A small-molecule ligand and the protein it binds are described below.
Small molecule (SMILES): CC(=O)N[C@@H]1[C@@H](O)[C@H](O)[C@@H](CO)O[C@H]1O

Sequence of chain 1.A:
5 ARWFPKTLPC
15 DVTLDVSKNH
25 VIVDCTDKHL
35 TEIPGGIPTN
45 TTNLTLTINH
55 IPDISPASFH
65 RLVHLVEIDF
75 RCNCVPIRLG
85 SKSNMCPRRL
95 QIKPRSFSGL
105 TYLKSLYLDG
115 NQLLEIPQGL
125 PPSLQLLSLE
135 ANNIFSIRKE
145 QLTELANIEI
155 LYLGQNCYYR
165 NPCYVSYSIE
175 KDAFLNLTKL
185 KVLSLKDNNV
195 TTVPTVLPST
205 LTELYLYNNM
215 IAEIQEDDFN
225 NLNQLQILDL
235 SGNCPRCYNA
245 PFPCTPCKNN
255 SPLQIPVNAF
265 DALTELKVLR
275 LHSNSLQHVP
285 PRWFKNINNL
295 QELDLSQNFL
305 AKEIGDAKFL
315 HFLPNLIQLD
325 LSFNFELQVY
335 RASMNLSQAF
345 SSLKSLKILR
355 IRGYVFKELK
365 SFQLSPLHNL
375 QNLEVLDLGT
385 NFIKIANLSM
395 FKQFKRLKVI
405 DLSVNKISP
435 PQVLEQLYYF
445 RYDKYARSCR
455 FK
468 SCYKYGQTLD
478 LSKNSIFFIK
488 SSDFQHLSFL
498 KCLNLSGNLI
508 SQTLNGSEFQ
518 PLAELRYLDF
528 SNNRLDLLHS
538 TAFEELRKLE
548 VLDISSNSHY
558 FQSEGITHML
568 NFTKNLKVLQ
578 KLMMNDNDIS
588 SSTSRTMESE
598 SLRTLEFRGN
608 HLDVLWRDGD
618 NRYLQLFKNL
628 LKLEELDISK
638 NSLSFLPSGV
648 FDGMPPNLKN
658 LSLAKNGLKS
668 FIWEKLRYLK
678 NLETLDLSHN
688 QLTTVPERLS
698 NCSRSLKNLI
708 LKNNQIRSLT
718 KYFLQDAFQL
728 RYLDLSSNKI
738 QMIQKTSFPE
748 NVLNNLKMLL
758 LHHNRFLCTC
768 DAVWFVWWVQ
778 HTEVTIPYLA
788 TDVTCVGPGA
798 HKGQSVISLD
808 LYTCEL

Binding-site contacts:
Ligand atom O6 contacts residue SER591 of chain 1.A at 4.3 Å.
Ligand atom C1 contacts residue MET566 of chain 1.A at 3.1 Å (hydrophobic).
Ligand atom C1 contacts residue SER591 of chain 1.A at 4.3 Å.
Ligand atom C3 contacts residue ASN568 of chain 1.A at 3.8 Å.
Ligand atom C7 contacts residue SER537 of chain 1.A at 4.0 Å.
Ligand atom N2 contacts residue ASN568 of chain 1.A at 3.0 Å (h-bond).
Ligand atom O5 contacts residue SER591 of chain 1.A at 4.0 Å.
Ligand atom C8 contacts residue ASN572 of chain 1.A at 4.2 Å.
Ligand atom C7 contacts residue ASN568 of chain 1.A at 3.3 Å.
Ligand atom C2 contacts residue SER537 of chain 1.A at 4.2 Å.
Ligand atom C6 contacts residue MET566 of chain 1.A at 4.3 Å (hydrophobic).
Ligand atom C2 contacts residue MET566 of chain 1.A at 4.5 Å (hydrophobic).
Ligand atom C3 contacts residue SER537 of chain 1.A at 4.3 Å.
Ligand atom C8 contacts residue SER537 of chain 1.A at 3.7 Å.
Ligand atom C1 contacts residue ASN568 of chain 1.A at 1.4 Å.
Ligand atom C4 contacts residue ASN568 of chain 1.A at 4.2 Å.
Ligand atom C1 contacts residue SER537 of chain 1.A at 4.4 Å.
Ligand atom C5 contacts residue ASN568 of chain 1.A at 3.6 Å.
Ligand atom O6 contacts residue THR590 of chain 1.A at 4.0 Å.
Ligand atom O5 contacts residue ASN568 of chain 1.A at 2.3 Å (h-bond).
Ligand atom C5 contacts residue MET566 of chain 1.A at 3.6 Å (hydrophobic).
Ligand atom C8 contacts residue LYS571 of chain 1.A at 4.0 Å.
Ligand atom C8 contacts residue ASN568 of chain 1.A at 4.0 Å.
Ligand atom O7 contacts residue ASN568 of chain 1.A at 3.2 Å (h-bond).
Ligand atom O5 contacts residue MET566 of chain 1.A at 3.1 Å.
Ligand atom N2 contacts residue SER537 of chain 1.A at 3.2 Å (h-bond).
Ligand atom O6 contacts residue MET566 of chain 1.A at 3.7 Å.
Ligand atom O7 contacts residue LYS571 of chain 1.A at 4.3 Å.
Ligand atom C2 contacts residue ASN568 of chain 1.A at 2.5 Å.